This small molecule binds to this protein.
Small molecule (SMILES): CC(=O)N[C@H]1[C@H](O[C@H]2[C@H](O)[C@@H](NC(C)=O)CO[C@@H]2CO)O[C@H](CO)[C@@H](O)[C@@H]1O

Binding-site contacts:
Ligand atom O7 contacts residue SER943 of chain 13.C at 3.5 Å.
Ligand atom N2 contacts residue GLU941 of chain 13.C at 3.6 Å.
Ligand atom O5 contacts residue ASN1134 of chain 13.C at 2.4 Å (h-bond).
Ligand atom N2 contacts residue HIS1132 of chain 13.C at 3.9 Å.
Ligand atom C2 contacts residue GLU941 of chain 13.C at 4.3 Å.
Ligand atom O6 contacts residue SER943 of chain 13.C at 4.2 Å.
Ligand atom C1 contacts residue ASN1134 of chain 13.C at 1.4 Å.
Ligand atom C4 contacts residue ASN1134 of chain 13.C at 4.2 Å.
Ligand atom C2 contacts residue SER943 of chain 13.C at 4.5 Å.
Ligand atom C8 contacts residue SER1133 of chain 13.C at 4.4 Å.
Ligand atom C2 contacts residue ASN1134 of chain 13.C at 2.5 Å.
Ligand atom C6 contacts residue SER943 of chain 13.C at 4.4 Å.
Ligand atom C4 contacts residue SER943 of chain 13.C at 4.1 Å.
Ligand atom C7 contacts residue ASN1134 of chain 13.C at 4.0 Å.
Ligand atom C8 contacts residue GLU941 of chain 13.C at 3.8 Å.
Ligand atom O7 contacts residue GLU941 of chain 13.C at 4.2 Å.
Ligand atom C7 contacts residue GLU941 of chain 13.C at 3.7 Å.
Ligand atom N2 contacts residue ASN1134 of chain 13.C at 2.9 Å (h-bond).
Ligand atom C1 contacts residue SER943 of chain 13.C at 4.5 Å.
Ligand atom C8 contacts residue HIS1132 of chain 13.C at 3.3 Å.
Ligand atom O3 contacts residue SER943 of chain 13.C at 3.9 Å.
Ligand atom C5 contacts residue ASN1134 of chain 13.C at 3.7 Å.
Ligand atom C3 contacts residue ASN1134 of chain 13.C at 3.8 Å.
Ligand atom C5 contacts residue SER943 of chain 13.C at 4.4 Å.
Ligand atom C7 contacts residue HIS1132 of chain 13.C at 4.1 Å.

Sequence of chain 13.C:
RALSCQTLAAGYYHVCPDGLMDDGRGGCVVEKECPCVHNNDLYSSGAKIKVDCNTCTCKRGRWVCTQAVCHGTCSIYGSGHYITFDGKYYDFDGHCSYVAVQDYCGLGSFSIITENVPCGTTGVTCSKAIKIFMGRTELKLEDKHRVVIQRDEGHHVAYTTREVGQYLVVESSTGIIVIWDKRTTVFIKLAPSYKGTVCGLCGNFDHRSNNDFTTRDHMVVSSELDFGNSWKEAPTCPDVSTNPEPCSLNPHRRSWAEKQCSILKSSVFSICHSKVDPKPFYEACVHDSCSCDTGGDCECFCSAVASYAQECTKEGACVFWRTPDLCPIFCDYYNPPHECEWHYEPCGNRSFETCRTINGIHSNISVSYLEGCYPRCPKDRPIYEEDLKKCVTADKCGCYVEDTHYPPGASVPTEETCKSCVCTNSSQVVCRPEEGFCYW